Sequence of chain 1.A:
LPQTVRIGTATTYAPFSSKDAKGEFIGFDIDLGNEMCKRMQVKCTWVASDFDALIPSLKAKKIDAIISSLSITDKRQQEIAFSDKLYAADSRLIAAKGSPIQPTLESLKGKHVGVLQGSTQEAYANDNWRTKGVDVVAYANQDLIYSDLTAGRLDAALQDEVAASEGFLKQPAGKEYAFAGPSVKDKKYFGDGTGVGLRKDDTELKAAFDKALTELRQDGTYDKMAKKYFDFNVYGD

Binding-site contacts:
Ligand atom ND1 contacts residue PHE51 of chain 1.A at 3.7 Å.
Ligand atom O contacts residue LEU70 of chain 1.A at 3.6 Å.
Ligand atom C contacts residue THR120 of chain 1.A at 3.9 Å.
Ligand atom O contacts residue SER69 of chain 1.A at 3.1 Å (h-bond).
Ligand atom C contacts residue SER69 of chain 1.A at 3.8 Å.
Ligand atom N contacts residue SER69 of chain 1.A at 2.7 Å (h-bond).
Ligand atom CA contacts residue ASP160 of chain 1.A at 3.6 Å.
Ligand atom ND1 contacts residue SER68 of chain 1.A at 3.6 Å.
Ligand atom CD2 contacts residue LEU116 of chain 1.A at 3.4 Å (hydrophobic).
Ligand atom CB contacts residue GLN121 of chain 1.A at 3.2 Å.
Ligand atom ND1 contacts residue SER69 of chain 1.A at 2.9 Å (h-bond).
Ligand atom CE1 contacts residue SER69 of chain 1.A at 3.5 Å.
Ligand atom C contacts residue ARG76 of chain 1.A at 3.5 Å.
Ligand atom NE2 contacts residue LEU116 of chain 1.A at 3.4 Å.
Ligand atom C contacts residue SER71 of chain 1.A at 3.9 Å.
Ligand atom CA contacts residue SER71 of chain 1.A at 3.6 Å.
Ligand atom CG contacts residue TYR13 of chain 1.A at 3.5 Å (hydrophobic).
Ligand atom CE1 contacts residue PHE51 of chain 1.A at 3.1 Å (hydrophobic).
Ligand atom O contacts residue SER71 of chain 1.A at 2.7 Å (h-bond).
Ligand atom CE1 contacts residue TYR13 of chain 1.A at 3.7 Å (hydrophobic).
Ligand atom O contacts residue PHE51 of chain 1.A at 3.8 Å.
Ligand atom CE1 contacts residue SER68 of chain 1.A at 3.0 Å.
Ligand atom N contacts residue ASP160 of chain 1.A at 2.9 Å (salt-bridge).
Ligand atom NE2 contacts residue TYR13 of chain 1.A at 3.6 Å.
Ligand atom CB contacts residue ASP160 of chain 1.A at 3.5 Å.
Ligand atom NE2 contacts residue PHE51 of chain 1.A at 3.5 Å.
Ligand atom OXT contacts residue SER119 of chain 1.A at 3.2 Å.
Ligand atom CD2 contacts residue TYR13 of chain 1.A at 3.2 Å (hydrophobic).
Ligand atom O contacts residue ARG76 of chain 1.A at 2.7 Å (salt-bridge).
Ligand atom CB contacts residue TYR13 of chain 1.A at 3.5 Å (hydrophobic).
Ligand atom C contacts residue PHE51 of chain 1.A at 3.9 Å (hydrophobic).
Ligand atom ND1 contacts residue ASP160 of chain 1.A at 3.9 Å.
Ligand atom OXT contacts residue THR120 of chain 1.A at 2.9 Å (h-bond).
Ligand atom CG contacts residue ASP160 of chain 1.A at 3.9 Å.
Ligand atom ND1 contacts residue TYR13 of chain 1.A at 3.7 Å.
Ligand atom OXT contacts residue PHE51 of chain 1.A at 3.8 Å.
Ligand atom OXT contacts residue ARG76 of chain 1.A at 3.0 Å (salt-bridge).
Ligand atom CA contacts residue THR120 of chain 1.A at 3.6 Å.
Ligand atom N contacts residue SER71 of chain 1.A at 2.8 Å (h-bond).
Ligand atom CA contacts residue SER69 of chain 1.A at 3.7 Å.

The small molecule below binds the protein below.
Small molecule (SMILES): N[C@@H](Cc1c[nH]c[nH+]1)C(=O)O